Sequence of chain 1.N:
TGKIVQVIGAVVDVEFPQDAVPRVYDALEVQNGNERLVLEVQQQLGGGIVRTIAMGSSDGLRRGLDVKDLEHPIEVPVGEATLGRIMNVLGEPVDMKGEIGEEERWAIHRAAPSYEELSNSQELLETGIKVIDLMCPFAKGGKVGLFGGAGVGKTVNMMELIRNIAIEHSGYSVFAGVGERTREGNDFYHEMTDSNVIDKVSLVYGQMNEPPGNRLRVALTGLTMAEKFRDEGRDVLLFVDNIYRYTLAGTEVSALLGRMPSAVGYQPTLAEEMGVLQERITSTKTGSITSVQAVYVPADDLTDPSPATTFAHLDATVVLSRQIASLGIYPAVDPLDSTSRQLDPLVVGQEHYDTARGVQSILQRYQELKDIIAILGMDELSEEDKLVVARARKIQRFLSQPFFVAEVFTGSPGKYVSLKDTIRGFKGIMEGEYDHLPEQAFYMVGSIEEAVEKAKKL

Binding-site contacts:
Ligand atom N3 contacts residue ARG365 of chain 1.K at 3.8 Å.
Ligand atom N1 contacts residue ARG365 of chain 1.K at 3.0 Å.
Ligand atom O1A contacts residue GLY174 of chain 1.K at 3.4 Å.
Ligand atom PB contacts residue MG1 of chain 1.YA at 3.4 Å.
Ligand atom N3B contacts residue GLN172 of chain 1.K at 3.3 Å (h-bond).
Ligand atom N6 contacts residue LYS434 of chain 1.K at 3.7 Å.
Ligand atom N1 contacts residue GLN433 of chain 1.K at 3.5 Å (h-bond).
Ligand atom O2B contacts residue THR176 of chain 1.K at 2.7 Å (h-bond).
Ligand atom O3A contacts residue LYS175 of chain 1.K at 3.5 Å (salt-bridge).
Ligand atom N6 contacts residue GLN433 of chain 1.K at 3.0 Å (h-bond).
Ligand atom C8 contacts residue ALA177 of chain 1.K at 3.4 Å (hydrophobic).
Ligand atom C6 contacts residue GLN433 of chain 1.K at 3.7 Å.
Ligand atom O1B contacts residue THR173 of chain 1.K at 3.5 Å (h-bond).
Ligand atom N1 contacts residue GLN435 of chain 1.K at 3.4 Å (h-bond).
Ligand atom O1A contacts residue ALA177 of chain 1.K at 2.7 Å (h-bond).
Ligand atom C2 contacts residue TYR354 of chain 1.N at 3.7 Å (hydrophobic).
Ligand atom C6 contacts residue GLN435 of chain 1.K at 3.6 Å.
Ligand atom PG contacts residue MG1 of chain 1.YA at 3.4 Å.
Ligand atom O3A contacts residue GLY174 of chain 1.K at 3.1 Å (h-bond).
Ligand atom O2' contacts residue GLN435 of chain 1.K at 2.7 Å (h-bond).
Ligand atom PB contacts residue LYS175 of chain 1.K at 3.6 Å.
Ligand atom O1G contacts residue GLN172 of chain 1.K at 3.5 Å (h-bond).
Ligand atom O1B contacts residue GLN172 of chain 1.K at 3.3 Å (h-bond).
Ligand atom C5' contacts residue GLN172 of chain 1.K at 3.6 Å.
Ligand atom C2 contacts residue ARG365 of chain 1.K at 3.2 Å.
Ligand atom O1A contacts residue THR176 of chain 1.K at 3.4 Å (h-bond).
Ligand atom O4' contacts residue PHE360 of chain 1.K at 3.3 Å.
Ligand atom O5' contacts residue GLY174 of chain 1.K at 3.5 Å.
Ligand atom O2B contacts residue MG1 of chain 1.YA at 2.1 Å.
Ligand atom O1G contacts residue GLU331 of chain 1.K at 3.7 Å.
Ligand atom O1A contacts residue LYS175 of chain 1.K at 3.7 Å.
Ligand atom O1G contacts residue ARG171 of chain 1.K at 3.4 Å.
Ligand atom PA contacts residue GLY174 of chain 1.K at 3.6 Å.
Ligand atom O1B contacts residue LYS175 of chain 1.K at 2.9 Å.
Ligand atom N6 contacts residue GLN435 of chain 1.K at 3.6 Å.
Ligand atom C6 contacts residue ARG365 of chain 1.K at 3.5 Å.
Ligand atom C2' contacts residue GLN435 of chain 1.K at 3.5 Å.
Ligand atom N7 contacts residue ALA177 of chain 1.K at 3.6 Å.
Ligand atom O2G contacts residue MG1 of chain 1.YA at 2.0 Å.
Ligand atom O1B contacts residue GLY174 of chain 1.K at 3.5 Å (h-bond).

This protein binds this small molecule.
Small molecule (SMILES): Nc1ncnc2c1ncn2[C@@H]1O[C@H](CO[P](=O)(O)O[P](=O)(O)NP(=O)(O)O)[C@@H](O)[C@H]1O

Sequence of chain 1.K:
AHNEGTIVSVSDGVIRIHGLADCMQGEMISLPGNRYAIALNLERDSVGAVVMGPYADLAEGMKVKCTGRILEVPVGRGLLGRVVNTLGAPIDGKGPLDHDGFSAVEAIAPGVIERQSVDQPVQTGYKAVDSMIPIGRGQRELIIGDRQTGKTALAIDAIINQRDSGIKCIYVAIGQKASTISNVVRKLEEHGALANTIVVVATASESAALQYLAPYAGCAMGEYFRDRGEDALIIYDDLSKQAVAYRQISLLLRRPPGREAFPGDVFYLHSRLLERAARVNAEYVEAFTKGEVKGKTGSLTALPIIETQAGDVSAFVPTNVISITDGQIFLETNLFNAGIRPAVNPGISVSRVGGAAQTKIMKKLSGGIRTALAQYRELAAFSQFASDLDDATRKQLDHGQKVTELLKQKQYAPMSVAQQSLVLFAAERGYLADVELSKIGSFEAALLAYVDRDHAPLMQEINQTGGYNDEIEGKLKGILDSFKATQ